The protein below binds the small molecule below.
Small molecule (SMILES): O=C(O)C[C@H](NC(=O)CP(=O)(O)O)C(=O)O

Binding-site contacts:
Ligand atom C1 contacts residue LEU267 of chain 1.C at 3.3 Å (hydrophobic).
Ligand atom O5 contacts residue GLN231 of chain 1.C at 3.3 Å (h-bond).
Ligand atom O2P contacts residue SER80 of chain 3.C at 3.4 Å (h-bond).
Ligand atom O2P contacts residue ARG54 of chain 1.C at 2.8 Å (salt-bridge).
Ligand atom O4 contacts residue ARG229 of chain 1.C at 3.1 Å (salt-bridge).
Ligand atom C1P contacts residue ARG54 of chain 1.C at 3.2 Å.
Ligand atom O5 contacts residue ARG229 of chain 1.C at 2.8 Å (salt-bridge).
Ligand atom C3 contacts residue THR168 of chain 1.C at 3.6 Å.
Ligand atom O1 contacts residue ARG105 of chain 1.C at 2.9 Å (salt-bridge).
Ligand atom C2 contacts residue LEU267 of chain 1.C at 3.7 Å (hydrophobic).
Ligand atom O3 contacts residue ARG105 of chain 1.C at 3.6 Å (salt-bridge).
Ligand atom O4 contacts residue LYS84 of chain 3.C at 2.6 Å (salt-bridge).
Ligand atom O3 contacts residue LYS84 of chain 3.C at 2.8 Å (salt-bridge).
Ligand atom O1P contacts residue ARG105 of chain 1.C at 2.8 Å (salt-bridge).
Ligand atom O1 contacts residue HIS134 of chain 1.C at 3.1 Å.
Ligand atom P contacts residue ARG54 of chain 1.C at 3.7 Å.
Ligand atom O3P contacts residue THR53 of chain 1.C at 3.7 Å.
Ligand atom C3 contacts residue LEU267 of chain 1.C at 3.6 Å (hydrophobic).
Ligand atom C2 contacts residue THR168 of chain 1.C at 3.6 Å.
Ligand atom O2 contacts residue HIS134 of chain 1.C at 3.4 Å (h-bond).
Ligand atom O3 contacts residue ARG167 of chain 1.C at 3.1 Å (salt-bridge).
Ligand atom O3P contacts residue THR55 of chain 1.C at 2.5 Å (h-bond).
Ligand atom O5 contacts residue LEU267 of chain 1.C at 3.7 Å.
Ligand atom O3P contacts residue SER52 of chain 1.C at 2.8 Å (h-bond).
Ligand atom C1P contacts residue LEU267 of chain 1.C at 3.1 Å (hydrophobic).
Ligand atom O2 contacts residue ARG167 of chain 1.C at 2.7 Å (salt-bridge).
Ligand atom O3P contacts residue ARG54 of chain 1.C at 3.4 Å (salt-bridge).
Ligand atom O1 contacts residue THR55 of chain 1.C at 3.2 Å (h-bond).
Ligand atom C5 contacts residue GLN231 of chain 1.C at 3.7 Å.
Ligand atom O2P contacts residue THR53 of chain 1.C at 3.1 Å (h-bond).
Ligand atom P contacts residue THR53 of chain 1.C at 3.7 Å.
Ligand atom O3P contacts residue ARG105 of chain 1.C at 3.6 Å (salt-bridge).
Ligand atom C4 contacts residue ARG167 of chain 1.C at 3.6 Å.
Ligand atom N2 contacts residue LEU267 of chain 1.C at 2.6 Å (h-bond).
Ligand atom C5 contacts residue LEU267 of chain 1.C at 3.5 Å (hydrophobic).
Ligand atom O1P contacts residue SER80 of chain 3.C at 3.1 Å (h-bond).
Ligand atom O1P contacts residue SER52 of chain 1.C at 3.6 Å.
Ligand atom O2 contacts residue THR168 of chain 1.C at 3.7 Å.
Ligand atom O1P contacts residue LYS84 of chain 3.C at 3.2 Å (salt-bridge).
Ligand atom C5 contacts residue ARG229 of chain 1.C at 3.6 Å.

Sequence of chain 1.C:
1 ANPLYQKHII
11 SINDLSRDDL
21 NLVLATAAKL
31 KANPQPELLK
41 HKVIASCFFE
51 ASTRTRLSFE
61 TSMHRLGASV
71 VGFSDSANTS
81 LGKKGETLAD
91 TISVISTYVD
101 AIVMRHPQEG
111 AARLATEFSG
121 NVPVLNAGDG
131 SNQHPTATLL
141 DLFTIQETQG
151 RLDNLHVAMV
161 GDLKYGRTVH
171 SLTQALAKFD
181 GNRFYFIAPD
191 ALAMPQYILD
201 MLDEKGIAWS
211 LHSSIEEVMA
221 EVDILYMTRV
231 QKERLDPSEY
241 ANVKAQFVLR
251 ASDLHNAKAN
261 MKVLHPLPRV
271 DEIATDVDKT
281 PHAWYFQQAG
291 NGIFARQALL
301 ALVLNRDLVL

Sequence of chain 3.C:
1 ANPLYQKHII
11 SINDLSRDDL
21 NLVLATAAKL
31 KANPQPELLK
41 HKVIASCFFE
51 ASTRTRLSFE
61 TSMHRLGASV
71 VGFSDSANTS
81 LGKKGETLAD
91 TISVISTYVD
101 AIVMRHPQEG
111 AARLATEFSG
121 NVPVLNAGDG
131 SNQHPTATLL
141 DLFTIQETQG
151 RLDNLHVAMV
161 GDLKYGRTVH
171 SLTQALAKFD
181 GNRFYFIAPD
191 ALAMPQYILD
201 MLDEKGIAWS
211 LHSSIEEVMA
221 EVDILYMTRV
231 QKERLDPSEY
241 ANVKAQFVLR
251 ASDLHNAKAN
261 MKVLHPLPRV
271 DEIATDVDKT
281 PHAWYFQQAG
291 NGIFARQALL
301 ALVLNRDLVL